Sequence of chain 1.C:
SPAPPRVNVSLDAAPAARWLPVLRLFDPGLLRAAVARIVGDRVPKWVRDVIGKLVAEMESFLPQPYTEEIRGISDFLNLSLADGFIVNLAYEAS

The small molecule below binds the protein below.
Small molecule (SMILES): NC[C@H](NC(=O)OCCCCC1CCCCC1)C(=O)S

Sequence of chain 1.D:
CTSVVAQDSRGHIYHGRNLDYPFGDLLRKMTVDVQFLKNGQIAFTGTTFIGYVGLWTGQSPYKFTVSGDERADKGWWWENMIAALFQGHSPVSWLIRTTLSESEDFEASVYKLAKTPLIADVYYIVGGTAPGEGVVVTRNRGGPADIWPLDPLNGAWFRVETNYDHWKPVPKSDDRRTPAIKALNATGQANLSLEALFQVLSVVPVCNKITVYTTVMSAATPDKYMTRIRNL

Binding-site contacts:
Ligand atom C14 contacts residue PHE49 of chain 1.D at 4.1 Å (hydrophobic).
Ligand atom C18 contacts residue CYS1 of chain 1.D at 1.8 Å (hydrophobic).
Ligand atom C10 contacts residue TYR21 of chain 1.D at 3.5 Å (hydrophobic).
Ligand atom O20 contacts residue ASP20 of chain 1.D at 2.4 Å (salt-bridge).
Ligand atom N04 contacts residue GLU70 of chain 1.D at 3.5 Å.
Ligand atom O06 contacts residue ASP69 of chain 1.D at 3.2 Å.
Ligand atom O20 contacts residue ASN18 of chain 1.D at 4.1 Å.
Ligand atom C13 contacts residue PHE49 of chain 1.D at 3.9 Å (hydrophobic).
Ligand atom C16 contacts residue TYR21 of chain 1.D at 3.8 Å (hydrophobic).
Ligand atom O07 contacts residue GLU70 of chain 1.D at 3.5 Å.
Ligand atom O07 contacts residue CYS1 of chain 1.D at 3.7 Å.
Ligand atom C05 contacts residue GLU70 of chain 1.D at 3.0 Å.
Ligand atom C11 contacts residue TRP56 of chain 1.D at 3.9 Å (hydrophobic).
Ligand atom C08 contacts residue TYR21 of chain 1.D at 4.2 Å (hydrophobic).
Ligand atom C13 contacts residue TRP56 of chain 1.D at 3.8 Å (hydrophobic).
Ligand atom C02 contacts residue CYS1 of chain 1.D at 3.6 Å (hydrophobic).
Ligand atom C18 contacts residue ASP20 of chain 1.D at 2.8 Å.
Ligand atom C03 contacts residue CYS1 of chain 1.D at 2.9 Å (hydrophobic).
Ligand atom C03 contacts residue ASN163 of chain 1.D at 3.7 Å.
Ligand atom N04 contacts residue ASN163 of chain 1.D at 4.0 Å.
Ligand atom C03 contacts residue ASP20 of chain 1.D at 3.3 Å.
Ligand atom C13 contacts residue TYR52 of chain 1.D at 3.5 Å (hydrophobic).
Ligand atom O20 contacts residue CYS1 of chain 1.D at 2.4 Å (h-bond).
Ligand atom O06 contacts residue CYS1 of chain 1.D at 2.9 Å (h-bond).
Ligand atom O07 contacts residue TRP56 of chain 1.D at 4.1 Å.
Ligand atom C05 contacts residue ASN163 of chain 1.D at 3.9 Å.
Ligand atom O06 contacts residue ASN163 of chain 1.D at 3.1 Å (h-bond).
Ligand atom O06 contacts residue GLU70 of chain 1.D at 2.3 Å (salt-bridge).
Ligand atom C17 contacts residue TYR21 of chain 1.D at 3.6 Å (hydrophobic).
Ligand atom O20 contacts residue LEU19 of chain 1.D at 3.6 Å.
Ligand atom C02 contacts residue ASP20 of chain 1.D at 2.9 Å.
Ligand atom C12 contacts residue TRP56 of chain 1.D at 3.9 Å (hydrophobic).
Ligand atom N04 contacts residue ASP20 of chain 1.D at 3.7 Å.
Ligand atom C09 contacts residue TRP56 of chain 1.D at 3.9 Å (hydrophobic).
Ligand atom C08 contacts residue CYS1 of chain 1.D at 4.1 Å (hydrophobic).
Ligand atom C14 contacts residue TYR52 of chain 1.D at 3.2 Å (hydrophobic).
Ligand atom N04 contacts residue CYS1 of chain 1.D at 3.4 Å (h-bond).
Ligand atom C05 contacts residue CYS1 of chain 1.D at 3.0 Å (hydrophobic).
Ligand atom N01 contacts residue ASN163 of chain 1.D at 3.7 Å.
Ligand atom N01 contacts residue CYS1 of chain 1.D at 3.5 Å (h-bond).